The protein below binds the small molecule below.
Small molecule (SMILES): NC(=[NH2+])NCCC[C@H](N)C(=O)O

Binding-site contacts:
Ligand atom C contacts residue SER198 of chain 1.A at 2.9 Å.
Ligand atom NH2 contacts residue GLY229 of chain 1.A at 3.1 Å.
Ligand atom C contacts residue SO41 of chain 1.C at 3.1 Å.
Ligand atom NH1 contacts residue CYS194 of chain 1.A at 3.9 Å.
Ligand atom O contacts residue TRP218 of chain 1.A at 3.5 Å.
Ligand atom CG contacts residue CYS194 of chain 1.A at 4.0 Å (hydrophobic).
Ligand atom CZ contacts residue GLY229 of chain 1.A at 3.8 Å.
Ligand atom CZ contacts residue CYS194 of chain 1.A at 4.2 Å (hydrophobic).
Ligand atom CD contacts residue TRP218 of chain 1.A at 2.8 Å (hydrophobic).
Ligand atom NE contacts residue SER193 of chain 1.A at 2.9 Å (h-bond).
Ligand atom CD contacts residue GLY219 of chain 1.A at 3.2 Å.
Ligand atom NE contacts residue VAL230 of chain 1.A at 4.2 Å.
Ligand atom CB contacts residue CYS194 of chain 1.A at 3.8 Å (hydrophobic).
Ligand atom CG contacts residue SER198 of chain 1.A at 4.2 Å.
Ligand atom CB contacts residue GLN195 of chain 1.A at 4.0 Å.
Ligand atom CG contacts residue TRP218 of chain 1.A at 4.1 Å (hydrophobic).
Ligand atom NH2 contacts residue SER193 of chain 1.A at 2.5 Å (h-bond).
Ligand atom O contacts residue SO41 of chain 1.C at 3.9 Å.
Ligand atom NH1 contacts residue GLY221 of chain 1.A at 3.1 Å (h-bond).
Ligand atom CA contacts residue SO41 of chain 1.C at 3.4 Å.
Ligand atom CZ contacts residue TRP218 of chain 1.A at 4.0 Å (hydrophobic).
Ligand atom NH2 contacts residue ASP192 of chain 1.A at 2.6 Å (salt-bridge).
Ligand atom CD contacts residue SER193 of chain 1.A at 4.0 Å.
Ligand atom CG contacts residue SER193 of chain 1.A at 4.2 Å.
Ligand atom O contacts residue SER217 of chain 1.A at 3.0 Å (h-bond).
Ligand atom O contacts residue HIS46 of chain 1.A at 4.2 Å.
Ligand atom CZ contacts residue SER193 of chain 1.A at 2.8 Å.
Ligand atom CZ contacts residue ASP192 of chain 1.A at 3.9 Å.
Ligand atom NE contacts residue GLY219 of chain 1.A at 3.8 Å.
Ligand atom N contacts residue SO41 of chain 1.C at 3.6 Å.
Ligand atom C contacts residue SER217 of chain 1.A at 4.0 Å.
Ligand atom NH1 contacts residue SER193 of chain 1.A at 2.9 Å (h-bond).
Ligand atom CZ contacts residue GLY221 of chain 1.A at 4.2 Å.
Ligand atom NE contacts residue GLY229 of chain 1.A at 3.7 Å.
Ligand atom NE contacts residue TRP218 of chain 1.A at 3.1 Å (h-bond).
Ligand atom O contacts residue SER198 of chain 1.A at 2.8 Å (h-bond).
Ligand atom CG contacts residue VAL216 of chain 1.A at 4.2 Å (hydrophobic).
Ligand atom NH1 contacts residue CYS222 of chain 1.A at 3.8 Å.
Ligand atom CA contacts residue GLN195 of chain 1.A at 3.9 Å.
Ligand atom CA contacts residue CYS194 of chain 1.A at 4.2 Å (hydrophobic).

Sequence of chain 1.A:
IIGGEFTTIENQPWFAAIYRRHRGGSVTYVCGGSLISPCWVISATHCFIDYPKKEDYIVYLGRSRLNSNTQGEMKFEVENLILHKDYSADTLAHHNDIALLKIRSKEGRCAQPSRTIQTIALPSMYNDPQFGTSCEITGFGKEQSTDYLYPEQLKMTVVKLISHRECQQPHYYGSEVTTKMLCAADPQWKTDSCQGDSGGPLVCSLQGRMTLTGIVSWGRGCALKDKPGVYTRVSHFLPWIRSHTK